A small-molecule ligand and the protein it binds are described below.
Small molecule (SMILES): C=CC1=C(C)/C(=C/c2[nH]c(/C=C3\N=C(/C=C4\NC(=O)C(C)=C4C=C)C(C)=C3CCC(=O)O)c(CCC(=O)O)c2C)NC1=O

Sequence of chain 1.B:
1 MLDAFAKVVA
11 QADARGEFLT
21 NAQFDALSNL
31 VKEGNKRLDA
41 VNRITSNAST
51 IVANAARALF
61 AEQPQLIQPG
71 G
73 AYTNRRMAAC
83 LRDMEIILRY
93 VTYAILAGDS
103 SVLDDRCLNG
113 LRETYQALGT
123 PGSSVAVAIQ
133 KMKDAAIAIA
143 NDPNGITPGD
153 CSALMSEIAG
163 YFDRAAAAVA

Binding-site contacts:
Ligand atom C4C contacts residue CYS84 of chain 3.A at 3.5 Å (hydrophobic).
Ligand atom C2C contacts residue CYS84 of chain 3.A at 3.1 Å (hydrophobic).
Ligand atom CGA contacts residue LYS83 of chain 3.A at 3.5 Å.
Ligand atom C2B contacts residue ASN76 of chain 1.B at 3.5 Å.
Ligand atom CAC contacts residue CYS84 of chain 3.A at 1.8 Å (hydrophobic).
Ligand atom O1D contacts residue SER72 of chain 3.A at 2.8 Å (h-bond).
Ligand atom CMC contacts residue TRP128 of chain 3.A at 3.1 Å (hydrophobic).
Ligand atom C3B contacts residue ASN76 of chain 1.B at 3.5 Å.
Ligand atom CBB contacts residue TYR110 of chain 3.A at 3.5 Å (hydrophobic).
Ligand atom C1B contacts residue ASN76 of chain 1.B at 3.4 Å.
Ligand atom C4A contacts residue ARG86 of chain 3.A at 3.3 Å.
Ligand atom O1A contacts residue LYS83 of chain 3.A at 3.5 Å (salt-bridge).
Ligand atom CAD contacts residue SER72 of chain 3.A at 3.5 Å.
Ligand atom CMD contacts residue GLN73 of chain 3.A at 3.3 Å.
Ligand atom ND contacts residue LEU124 of chain 3.A at 3.5 Å.
Ligand atom O1A contacts residue ARG86 of chain 3.A at 2.8 Å (salt-bridge).
Ligand atom C3C contacts residue CYS84 of chain 3.A at 2.7 Å (hydrophobic).
Ligand atom ND contacts residue ASP87 of chain 3.A at 2.8 Å (salt-bridge).
Ligand atom NB contacts residue ASN76 of chain 1.B at 3.3 Å (h-bond).
Ligand atom CHB contacts residue ASP87 of chain 3.A at 3.5 Å.
Ligand atom OC contacts residue ALA75 of chain 3.A at 2.7 Å (h-bond).
Ligand atom C3C contacts residue TRP128 of chain 3.A at 3.4 Å (hydrophobic).
Ligand atom CAB contacts residue TYR110 of chain 3.A at 3.3 Å (hydrophobic).
Ligand atom OC contacts residue THR66 of chain 3.A at 3.5 Å.
Ligand atom CGD contacts residue SER72 of chain 3.A at 3.2 Å.
Ligand atom CMD contacts residue SER72 of chain 3.A at 3.3 Å.
Ligand atom O2A contacts residue LYS83 of chain 3.A at 2.7 Å (salt-bridge).
Ligand atom CHD contacts residue TYR129 of chain 3.A at 3.3 Å (hydrophobic).
Ligand atom CBC contacts residue TYR129 of chain 3.A at 3.3 Å (hydrophobic).
Ligand atom OC contacts residue TYR74 of chain 3.A at 3.3 Å.
Ligand atom NA contacts residue ASP87 of chain 3.A at 2.8 Å (salt-bridge).
Ligand atom CBC contacts residue CYS84 of chain 3.A at 2.8 Å (hydrophobic).
Ligand atom NC contacts residue GLN73 of chain 3.A at 3.0 Å (h-bond).
Ligand atom C1A contacts residue ARG86 of chain 3.A at 3.1 Å.
Ligand atom O1D contacts residue ARG57 of chain 1.B at 3.1 Å (salt-bridge).
Ligand atom CBD contacts residue SER72 of chain 3.A at 3.0 Å.
Ligand atom OB contacts residue THR75 of chain 1.B at 3.0 Å (h-bond).
Ligand atom NA contacts residue ARG86 of chain 3.A at 2.9 Å (salt-bridge).
Ligand atom CMA contacts residue ILE118 of chain 3.A at 3.5 Å (hydrophobic).
Ligand atom C4B contacts residue ASN76 of chain 1.B at 3.4 Å.

Sequence of chain 3.A:
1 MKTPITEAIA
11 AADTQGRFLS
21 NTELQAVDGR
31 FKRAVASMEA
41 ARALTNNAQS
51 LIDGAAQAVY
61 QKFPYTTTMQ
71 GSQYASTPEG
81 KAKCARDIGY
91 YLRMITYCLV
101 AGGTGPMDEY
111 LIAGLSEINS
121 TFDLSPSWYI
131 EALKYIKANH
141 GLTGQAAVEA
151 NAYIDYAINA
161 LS